Sequence of chain 45.A:
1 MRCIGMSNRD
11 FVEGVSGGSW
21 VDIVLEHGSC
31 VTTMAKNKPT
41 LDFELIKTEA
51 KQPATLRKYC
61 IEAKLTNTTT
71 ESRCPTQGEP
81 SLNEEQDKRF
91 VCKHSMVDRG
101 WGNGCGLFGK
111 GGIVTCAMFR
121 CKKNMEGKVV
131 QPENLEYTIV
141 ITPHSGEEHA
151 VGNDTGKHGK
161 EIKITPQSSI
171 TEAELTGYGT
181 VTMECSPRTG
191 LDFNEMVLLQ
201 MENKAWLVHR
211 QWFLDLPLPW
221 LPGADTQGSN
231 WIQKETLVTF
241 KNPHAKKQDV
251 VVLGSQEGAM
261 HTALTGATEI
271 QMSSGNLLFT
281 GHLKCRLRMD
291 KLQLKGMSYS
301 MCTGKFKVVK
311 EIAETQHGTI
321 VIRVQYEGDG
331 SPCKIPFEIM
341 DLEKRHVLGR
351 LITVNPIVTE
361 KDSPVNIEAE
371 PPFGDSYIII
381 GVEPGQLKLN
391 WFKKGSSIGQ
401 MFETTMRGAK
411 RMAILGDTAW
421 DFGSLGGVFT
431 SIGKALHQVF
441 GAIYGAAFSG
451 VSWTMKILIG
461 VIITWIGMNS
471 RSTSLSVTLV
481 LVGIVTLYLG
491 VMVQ

Binding-site contacts:
Ligand atom C7 contacts residue HIS149 of chain 45.C at 4.3 Å.
Ligand atom C3 contacts residue HIS149 of chain 45.C at 4.3 Å.
Ligand atom O5 contacts residue ASN153 of chain 45.C at 2.4 Å (h-bond).
Ligand atom C5 contacts residue LYS157 of chain 45.C at 3.9 Å.
Ligand atom N2 contacts residue HIS149 of chain 45.C at 4.2 Å.
Ligand atom C1 contacts residue THR155 of chain 45.C at 3.8 Å.
Ligand atom C1 contacts residue HIS149 of chain 45.C at 3.4 Å.
Ligand atom C7 contacts residue GLY102 of chain 45.A at 4.1 Å.
Ligand atom C1 contacts residue HIS158 of chain 45.C at 4.1 Å.
Ligand atom C3 contacts residue ASN153 of chain 45.C at 3.8 Å.
Ligand atom C6 contacts residue HIS158 of chain 45.C at 3.7 Å.
Ligand atom C6 contacts residue LYS157 of chain 45.C at 3.6 Å.
Ligand atom C5 contacts residue HIS158 of chain 45.C at 4.0 Å.
Ligand atom O7 contacts residue TRP101 of chain 45.A at 3.8 Å.
Ligand atom C8 contacts residue TRP101 of chain 45.A at 4.4 Å (hydrophobic).
Ligand atom C5 contacts residue ASN153 of chain 45.C at 3.7 Å.
Ligand atom O6 contacts residue LYS157 of chain 45.C at 3.2 Å (salt-bridge).
Ligand atom C7 contacts residue ASN153 of chain 45.C at 3.6 Å.
Ligand atom C4 contacts residue ASN153 of chain 45.C at 4.2 Å.
Ligand atom C8 contacts residue ASN153 of chain 45.C at 4.0 Å.
Ligand atom N2 contacts residue ASN153 of chain 45.C at 2.9 Å (h-bond).
Ligand atom O4 contacts residue LYS157 of chain 45.C at 4.5 Å.
Ligand atom O3 contacts residue HIS149 of chain 45.C at 4.0 Å.
Ligand atom O5 contacts residue HIS149 of chain 45.C at 3.5 Å.
Ligand atom O5 contacts residue HIS158 of chain 45.C at 3.1 Å.
Ligand atom C1 contacts residue ASN153 of chain 45.C at 1.4 Å.
Ligand atom O5 contacts residue THR155 of chain 45.C at 4.5 Å.
Ligand atom O7 contacts residue GLY102 of chain 45.A at 3.0 Å (h-bond).
Ligand atom C8 contacts residue HIS149 of chain 45.C at 3.7 Å.
Ligand atom C2 contacts residue HIS149 of chain 45.C at 3.6 Å.
Ligand atom O7 contacts residue ASN153 of chain 45.C at 4.5 Å.
Ligand atom C4 contacts residue HIS149 of chain 45.C at 4.0 Å.
Ligand atom C5 contacts residue HIS149 of chain 45.C at 4.2 Å.
Ligand atom C2 contacts residue ASN153 of chain 45.C at 2.5 Å.

This small molecule binds to this protein.
Small molecule (SMILES): CC(=O)N[C@@H]1[C@@H](O)[C@H](O)[C@@H](CO)O[C@H]1O

Sequence of chain 45.C:
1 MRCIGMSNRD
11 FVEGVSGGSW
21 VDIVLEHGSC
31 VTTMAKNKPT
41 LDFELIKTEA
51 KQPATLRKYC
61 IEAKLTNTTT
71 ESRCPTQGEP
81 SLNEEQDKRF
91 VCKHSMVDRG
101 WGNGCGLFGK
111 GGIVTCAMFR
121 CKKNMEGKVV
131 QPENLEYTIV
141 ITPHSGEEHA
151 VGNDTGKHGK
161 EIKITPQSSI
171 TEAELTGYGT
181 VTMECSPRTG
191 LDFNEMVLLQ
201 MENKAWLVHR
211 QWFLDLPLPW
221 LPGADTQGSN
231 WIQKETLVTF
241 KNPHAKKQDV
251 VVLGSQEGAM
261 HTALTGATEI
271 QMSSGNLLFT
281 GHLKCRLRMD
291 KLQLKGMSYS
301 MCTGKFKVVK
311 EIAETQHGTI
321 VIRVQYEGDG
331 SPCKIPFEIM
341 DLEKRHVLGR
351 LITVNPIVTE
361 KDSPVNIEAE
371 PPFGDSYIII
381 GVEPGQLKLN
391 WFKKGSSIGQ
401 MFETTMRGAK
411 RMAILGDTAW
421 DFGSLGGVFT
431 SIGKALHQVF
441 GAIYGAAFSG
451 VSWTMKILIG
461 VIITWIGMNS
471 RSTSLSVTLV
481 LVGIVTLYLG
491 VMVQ